The protein below binds the small molecule below.
Small molecule (SMILES): CC(C)C[C@H](NC(=O)[C@H](CC1=CN=C2C=CC=CC12)NC(=O)[C@H](C)NC(=O)[C@@H]1CCCN1C(=O)[C@H](C)N)C(=O)N[C@@H](Cc1ccccc1)C(=O)N[C@@H](CCC(=O)O)C(=O)N[C@@H](C)C=O

Sequence of chain 5.A:
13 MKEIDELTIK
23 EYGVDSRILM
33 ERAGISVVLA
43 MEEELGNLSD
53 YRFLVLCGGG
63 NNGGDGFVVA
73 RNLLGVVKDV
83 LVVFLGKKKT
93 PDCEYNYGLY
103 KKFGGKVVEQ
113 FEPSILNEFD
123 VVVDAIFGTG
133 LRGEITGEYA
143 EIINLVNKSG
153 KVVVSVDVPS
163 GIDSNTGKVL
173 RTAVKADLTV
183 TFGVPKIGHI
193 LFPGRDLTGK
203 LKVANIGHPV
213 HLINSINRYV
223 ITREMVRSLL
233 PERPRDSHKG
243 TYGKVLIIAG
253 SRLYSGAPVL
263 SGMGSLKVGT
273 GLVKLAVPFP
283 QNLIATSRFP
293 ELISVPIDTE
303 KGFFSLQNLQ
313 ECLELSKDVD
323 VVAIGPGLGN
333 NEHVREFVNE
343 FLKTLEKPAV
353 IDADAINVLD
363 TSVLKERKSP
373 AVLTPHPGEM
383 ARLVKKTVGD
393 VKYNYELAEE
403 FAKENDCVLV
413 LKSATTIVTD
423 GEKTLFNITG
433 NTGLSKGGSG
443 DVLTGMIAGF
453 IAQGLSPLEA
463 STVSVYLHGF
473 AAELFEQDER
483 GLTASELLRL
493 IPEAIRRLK

Sequence of chain 2.A:
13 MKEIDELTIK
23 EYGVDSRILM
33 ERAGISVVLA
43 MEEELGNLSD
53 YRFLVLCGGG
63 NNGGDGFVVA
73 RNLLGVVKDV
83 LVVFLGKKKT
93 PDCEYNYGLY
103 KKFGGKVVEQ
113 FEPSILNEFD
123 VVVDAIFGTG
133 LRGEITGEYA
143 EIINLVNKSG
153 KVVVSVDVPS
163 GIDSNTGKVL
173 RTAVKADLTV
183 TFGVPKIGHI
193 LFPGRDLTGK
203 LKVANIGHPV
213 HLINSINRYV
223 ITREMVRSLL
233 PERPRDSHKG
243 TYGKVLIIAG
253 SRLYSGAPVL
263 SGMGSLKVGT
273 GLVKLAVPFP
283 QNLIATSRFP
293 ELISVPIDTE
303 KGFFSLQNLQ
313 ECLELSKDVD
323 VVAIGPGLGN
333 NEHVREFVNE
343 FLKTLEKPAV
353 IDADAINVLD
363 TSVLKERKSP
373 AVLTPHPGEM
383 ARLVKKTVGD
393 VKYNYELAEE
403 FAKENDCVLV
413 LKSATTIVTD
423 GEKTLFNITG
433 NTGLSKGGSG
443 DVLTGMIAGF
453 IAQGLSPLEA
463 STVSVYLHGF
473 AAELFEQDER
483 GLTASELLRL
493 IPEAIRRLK

Binding-site contacts:
Ligand atom C contacts residue GLU44 of chain 5.A at 3.2 Å.
Ligand atom CE1 contacts residue ALA206 of chain 2.A at 3.8 Å (hydrophobic).
Ligand atom CZ contacts residue SER38 of chain 2.A at 3.4 Å.
Ligand atom CZ2 contacts residue ASN207 of chain 2.A at 3.6 Å.
Ligand atom CH2 contacts residue ILE37 of chain 5.A at 3.7 Å (hydrophobic).
Ligand atom CD2 contacts residue VAL40 of chain 5.A at 3.6 Å (hydrophobic).
Ligand atom O contacts residue ASN49 of chain 5.A at 2.8 Å (h-bond).
Ligand atom N contacts residue GLU44 of chain 5.A at 3.0 Å (salt-bridge).
Ligand atom CD1 contacts residue ASN207 of chain 2.A at 3.5 Å.
Ligand atom CD2 contacts residue LEU41 of chain 2.A at 3.6 Å (hydrophobic).
Ligand atom CE1 contacts residue SER38 of chain 2.A at 3.8 Å.
Ligand atom CB contacts residue GLU44 of chain 5.A at 3.5 Å.
Ligand atom O contacts residue VAL205 of chain 2.A at 2.9 Å (h-bond).
Ligand atom O contacts residue ASN207 of chain 2.A at 3.1 Å (h-bond).
Ligand atom N contacts residue GLU44 of chain 5.A at 2.9 Å (salt-bridge).
Ligand atom O contacts residue ASN207 of chain 2.A at 2.8 Å (h-bond).
Ligand atom O contacts residue LYS204 of chain 2.A at 3.8 Å.
Ligand atom CA contacts residue VAL205 of chain 2.A at 3.3 Å (hydrophobic).
Ligand atom NE1 contacts residue ASN207 of chain 2.A at 3.5 Å (h-bond).
Ligand atom NE1 contacts residue ASN74 of chain 5.A at 2.9 Å (h-bond).
Ligand atom CB contacts residue GLU44 of chain 5.A at 3.1 Å.
Ligand atom CA contacts residue GLU44 of chain 5.A at 3.4 Å.
Ligand atom CE2 contacts residue ASN207 of chain 2.A at 3.5 Å.
Ligand atom C contacts residue VAL205 of chain 2.A at 3.5 Å (hydrophobic).
Ligand atom C contacts residue GLU44 of chain 5.A at 3.8 Å.
Ligand atom CZ2 contacts residue ASN74 of chain 5.A at 3.5 Å.
Ligand atom CA contacts residue GLU44 of chain 5.A at 3.7 Å.
Ligand atom O contacts residue ALA206 of chain 2.A at 3.2 Å.
Ligand atom CZ contacts residue ALA42 of chain 2.A at 3.6 Å (hydrophobic).
Ligand atom CE2 contacts residue GLU45 of chain 2.A at 3.8 Å.
Ligand atom C contacts residue ASN49 of chain 5.A at 3.5 Å.
Ligand atom CZ2 contacts residue ARG34 of chain 2.A at 3.6 Å.
Ligand atom CG contacts residue VAL40 of chain 5.A at 3.7 Å (hydrophobic).
Ligand atom O contacts residue VAL205 of chain 2.A at 3.5 Å (h-bond).
Ligand atom CH2 contacts residue ARG34 of chain 2.A at 3.4 Å.
Ligand atom CE2 contacts residue VAL40 of chain 5.A at 3.7 Å (hydrophobic).
Ligand atom CA contacts residue ASN49 of chain 5.A at 3.8 Å.
Ligand atom N contacts residue VAL205 of chain 2.A at 2.8 Å (h-bond).
Ligand atom CD2 contacts residue GLU45 of chain 2.A at 3.6 Å.
Ligand atom CD1 contacts residue ASN74 of chain 5.A at 3.7 Å.